Sequence of chain 1.E:
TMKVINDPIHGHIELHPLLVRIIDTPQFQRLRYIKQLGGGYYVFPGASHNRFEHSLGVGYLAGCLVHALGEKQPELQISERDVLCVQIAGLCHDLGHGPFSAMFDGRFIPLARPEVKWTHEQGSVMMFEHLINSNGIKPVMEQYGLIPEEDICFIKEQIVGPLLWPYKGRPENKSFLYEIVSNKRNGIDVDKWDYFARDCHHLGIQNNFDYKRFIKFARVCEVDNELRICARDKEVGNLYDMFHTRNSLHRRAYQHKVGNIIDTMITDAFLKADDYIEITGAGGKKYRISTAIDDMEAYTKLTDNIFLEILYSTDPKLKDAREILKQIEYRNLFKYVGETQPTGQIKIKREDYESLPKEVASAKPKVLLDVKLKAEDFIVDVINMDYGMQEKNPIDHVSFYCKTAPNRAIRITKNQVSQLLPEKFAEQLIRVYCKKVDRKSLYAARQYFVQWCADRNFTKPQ

The small molecule below binds the protein below.
Small molecule (SMILES): Nc1nc(=O)c2ncn([C@H]3C[C@H](O)[C@@H](CO[P](=O)(S)OP(=O)(O)OP(=O)(O)O)O3)c2[nH]1

Binding-site contacts:
Ligand atom O3' contacts residue GLN43 of chain 1.E at 2.8 Å (h-bond).
Ligand atom C5 contacts residue ALA109 of chain 1.E at 3.5 Å (hydrophobic).
Ligand atom O3G contacts residue LYS206 of chain 1.E at 3.3 Å.
Ligand atom O2A contacts residue ARG58 of chain 1.E at 3.6 Å (salt-bridge).
Ligand atom PG contacts residue MG1 of chain 1.MA at 3.5 Å.
Ligand atom PA contacts residue MG1 of chain 1.LA at 3.5 Å.
Ligand atom C2 contacts residue TYR268 of chain 1.E at 3.5 Å (hydrophobic).
Ligand atom O2A contacts residue HIS127 of chain 1.E at 3.0 Å (h-bond).
Ligand atom N2 contacts residue LEU44 of chain 1.E at 2.7 Å (h-bond).
Ligand atom O2G contacts residue LYS206 of chain 1.E at 2.9 Å (salt-bridge).
Ligand atom O2A contacts residue HIS104 of chain 1.E at 3.1 Å (h-bond).
Ligand atom O4' contacts residue ARG58 of chain 1.E at 3.0 Å (salt-bridge).
Ligand atom C3' contacts residue TYR209 of chain 1.E at 3.6 Å (hydrophobic).
Ligand atom O1G contacts residue ARG260 of chain 1.E at 2.9 Å (salt-bridge).
Ligand atom O2A contacts residue MG1 of chain 1.LA at 2.5 Å.
Ligand atom O3G contacts residue TYR209 of chain 1.E at 2.6 Å (h-bond).
Ligand atom S1A contacts residue GLN43 of chain 1.E at 3.7 Å.
Ligand atom O2A contacts residue ASP101 of chain 1.E at 3.4 Å (salt-bridge).
Ligand atom O3' contacts residue LEU44 of chain 1.E at 3.5 Å.
Ligand atom O3A contacts residue ASP205 of chain 1.E at 3.4 Å (salt-bridge).
Ligand atom C4 contacts residue ALA109 of chain 1.E at 3.7 Å (hydrophobic).
Ligand atom PG contacts residue ARG260 of chain 1.E at 3.7 Å.
Ligand atom O2B contacts residue ASP205 of chain 1.E at 3.4 Å (salt-bridge).
Ligand atom S1A contacts residue FE1 of chain 1.KA at 2.5 Å.
Ligand atom O3' contacts residue ASP213 of chain 1.E at 2.9 Å (salt-bridge).
Ligand atom S1A contacts residue ARG58 of chain 1.E at 3.2 Å (salt-bridge).
Ligand atom O6 contacts residue GLN269 of chain 1.E at 2.8 Å (h-bond).
Ligand atom S1A contacts residue HIS61 of chain 1.E at 3.2 Å (h-bond).
Ligand atom O3G contacts residue ARG260 of chain 1.E at 2.7 Å (salt-bridge).
Ligand atom PB contacts residue MG1 of chain 1.MA at 3.4 Å.
Ligand atom S1A contacts residue ASP205 of chain 1.E at 3.4 Å (salt-bridge).
Ligand atom S1A contacts residue ASP101 of chain 1.E at 3.3 Å (salt-bridge).
Ligand atom C6 contacts residue GLN269 of chain 1.E at 3.6 Å.
Ligand atom O2B contacts residue MG1 of chain 1.MA at 2.1 Å.
Ligand atom O2G contacts residue MG1 of chain 1.MA at 2.2 Å.
Ligand atom C6 contacts residue TYR268 of chain 1.E at 3.6 Å (hydrophobic).
Ligand atom PG contacts residue LYS206 of chain 1.E at 3.6 Å.
Ligand atom C4' contacts residue ARG58 of chain 1.E at 3.5 Å.
Ligand atom N1 contacts residue TYR268 of chain 1.E at 3.0 Å (h-bond).
Ligand atom C3' contacts residue ASP213 of chain 1.E at 3.5 Å.